Sequence of chain 1.A:
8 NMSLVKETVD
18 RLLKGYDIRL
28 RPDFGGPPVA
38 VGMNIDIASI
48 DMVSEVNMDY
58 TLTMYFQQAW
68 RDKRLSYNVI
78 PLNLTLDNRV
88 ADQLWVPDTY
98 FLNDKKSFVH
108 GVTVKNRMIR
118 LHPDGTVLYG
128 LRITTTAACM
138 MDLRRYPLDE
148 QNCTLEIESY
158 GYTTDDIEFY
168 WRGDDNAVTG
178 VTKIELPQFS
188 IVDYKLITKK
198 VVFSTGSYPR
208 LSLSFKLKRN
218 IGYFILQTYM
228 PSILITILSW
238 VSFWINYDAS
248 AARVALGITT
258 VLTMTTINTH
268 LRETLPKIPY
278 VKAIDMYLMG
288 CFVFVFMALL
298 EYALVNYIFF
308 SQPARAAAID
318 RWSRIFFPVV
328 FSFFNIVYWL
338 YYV

Sequence of chain 1.B:
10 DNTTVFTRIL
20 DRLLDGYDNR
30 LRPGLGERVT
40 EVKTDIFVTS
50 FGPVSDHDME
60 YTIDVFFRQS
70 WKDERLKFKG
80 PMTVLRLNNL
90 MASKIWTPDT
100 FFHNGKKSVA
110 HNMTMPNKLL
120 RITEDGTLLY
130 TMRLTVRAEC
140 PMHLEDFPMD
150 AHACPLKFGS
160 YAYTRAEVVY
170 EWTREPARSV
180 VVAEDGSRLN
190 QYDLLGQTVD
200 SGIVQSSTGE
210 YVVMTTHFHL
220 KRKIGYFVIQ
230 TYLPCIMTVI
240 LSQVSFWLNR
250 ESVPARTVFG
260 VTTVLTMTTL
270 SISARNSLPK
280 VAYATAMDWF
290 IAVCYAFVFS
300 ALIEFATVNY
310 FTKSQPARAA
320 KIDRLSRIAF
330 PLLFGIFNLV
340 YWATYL

A small-molecule ligand and the protein it binds are described below.
Small molecule (SMILES): CC(=O)N[C@H]1[C@H](O[C@H]2[C@H](O)[C@@H](NC(C)=O)CO[C@@H]2CO)O[C@H](CO)[C@@H](O[C@@H]2O[C@H](CO[C@H]3O[C@H](CO[C@H]4O[C@H](CO)[C@@H](O)[C@H](O)[C@@H]4O)[C@@H](O)[C@H](O[C@H]4O[C@H](CO)[C@@H](O)[C@H](O)[C@@H]4O)[C@@H]3O)[C@@H](O)[C@H](O[C@H]3O[C@H](CO)[C@@H](O)[C@H](O)[C@@H]3O[C@H]3O[C@H](CO)[C@@H](O)[C@H](O)[C@@H]3O)[C@@H]2O)[C@@H]1O

Sequence of chain 1.D:
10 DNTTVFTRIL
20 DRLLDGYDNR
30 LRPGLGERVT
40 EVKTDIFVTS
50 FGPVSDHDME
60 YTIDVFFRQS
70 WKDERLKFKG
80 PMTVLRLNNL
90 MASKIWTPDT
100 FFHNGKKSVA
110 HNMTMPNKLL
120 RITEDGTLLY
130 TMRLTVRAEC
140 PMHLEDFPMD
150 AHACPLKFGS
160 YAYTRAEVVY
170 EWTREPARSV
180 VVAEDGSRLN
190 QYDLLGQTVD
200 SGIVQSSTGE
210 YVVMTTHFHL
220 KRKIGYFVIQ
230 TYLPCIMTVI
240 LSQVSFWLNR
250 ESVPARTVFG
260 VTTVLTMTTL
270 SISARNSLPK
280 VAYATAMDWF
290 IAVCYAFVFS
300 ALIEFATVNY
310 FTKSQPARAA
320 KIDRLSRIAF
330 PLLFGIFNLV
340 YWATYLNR

Sequence of chain 1.E:
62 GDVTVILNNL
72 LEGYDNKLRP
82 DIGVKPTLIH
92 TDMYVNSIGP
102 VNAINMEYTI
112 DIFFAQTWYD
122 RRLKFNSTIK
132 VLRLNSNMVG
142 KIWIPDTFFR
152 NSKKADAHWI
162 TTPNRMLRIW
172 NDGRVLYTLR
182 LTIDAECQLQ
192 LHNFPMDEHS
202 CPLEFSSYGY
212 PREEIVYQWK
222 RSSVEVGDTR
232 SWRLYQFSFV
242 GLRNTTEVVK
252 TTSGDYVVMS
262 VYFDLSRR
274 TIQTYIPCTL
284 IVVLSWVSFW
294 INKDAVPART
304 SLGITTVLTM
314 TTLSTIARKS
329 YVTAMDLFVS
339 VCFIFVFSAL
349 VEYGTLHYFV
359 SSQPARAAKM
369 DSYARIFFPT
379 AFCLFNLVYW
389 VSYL

Binding-site contacts:
Ligand atom O4 contacts residue GLY141 of chain 1.E at 3.2 Å (h-bond).
Ligand atom C3 contacts residue ASP157 of chain 1.E at 4.2 Å.
Ligand atom C4 contacts residue ASN138 of chain 1.E at 3.5 Å.
Ligand atom O5 contacts residue ASN111 of chain 1.B at 2.4 Å (h-bond).
Ligand atom O4 contacts residue ASP157 of chain 1.E at 2.5 Å (salt-bridge).
Ligand atom O4 contacts residue NAG1 of chain 1.M at 3.6 Å.
Ligand atom C1 contacts residue TRP160 of chain 1.E at 3.7 Å (hydrophobic).
Ligand atom O3 contacts residue ASP157 of chain 1.E at 3.7 Å.
Ligand atom O7 contacts residue ASN111 of chain 1.B at 3.9 Å.
Ligand atom C6 contacts residue SER137 of chain 1.E at 3.7 Å.
Ligand atom C3 contacts residue ASN138 of chain 1.E at 4.3 Å.
Ligand atom C8 contacts residue ASN111 of chain 1.B at 4.2 Å.
Ligand atom O6 contacts residue LYS112 of chain 1.A at 4.1 Å.
Ligand atom C5 contacts residue ASN111 of chain 1.B at 3.7 Å.
Ligand atom C4 contacts residue ASP157 of chain 1.E at 3.9 Å.
Ligand atom O2 contacts residue TRP160 of chain 1.E at 2.7 Å (h-bond).
Ligand atom C6 contacts residue GLY141 of chain 1.E at 4.4 Å.
Ligand atom C3 contacts residue ASN111 of chain 1.B at 3.8 Å.
Ligand atom C6 contacts residue NAG1 of chain 1.M at 4.0 Å.
Ligand atom C2 contacts residue TRP160 of chain 1.E at 3.8 Å (hydrophobic).
Ligand atom O3 contacts residue TRP160 of chain 1.E at 4.2 Å.
Ligand atom C7 contacts residue ASN111 of chain 1.B at 3.6 Å.
Ligand atom C8 contacts residue THR113 of chain 1.B at 4.4 Å.
Ligand atom O6 contacts residue ASN111 of chain 1.D at 4.4 Å.
Ligand atom C8 contacts residue MET112 of chain 1.B at 4.4 Å (hydrophobic).
Ligand atom O5 contacts residue TRP160 of chain 1.E at 4.4 Å.
Ligand atom C8 contacts residue NAG1 of chain 1.M at 4.4 Å.
Ligand atom N2 contacts residue ASN111 of chain 1.B at 2.9 Å (h-bond).
Ligand atom O3 contacts residue ASN138 of chain 1.E at 3.8 Å.
Ligand atom O4 contacts residue MET139 of chain 1.E at 4.5 Å.
Ligand atom O4 contacts residue ASN138 of chain 1.E at 3.1 Å (h-bond).
Ligand atom C1 contacts residue ASN111 of chain 1.B at 1.4 Å.
Ligand atom C4 contacts residue GLY141 of chain 1.E at 4.5 Å.
Ligand atom O4 contacts residue VAL140 of chain 1.E at 4.4 Å.
Ligand atom C2 contacts residue ASN111 of chain 1.B at 2.4 Å.
Ligand atom O6 contacts residue TRP160 of chain 1.E at 4.5 Å.
Ligand atom C6 contacts residue TRP160 of chain 1.E at 3.8 Å (hydrophobic).
Ligand atom O4 contacts residue LYS142 of chain 1.E at 4.5 Å.
Ligand atom O4 contacts residue TRP160 of chain 1.E at 4.0 Å.
Ligand atom C4 contacts residue ASN111 of chain 1.B at 4.2 Å.